This small molecule binds to this protein.
Small molecule (SMILES): O=C(O)Cc1cs/c(=N\C(=O)[C@@H]2CCN(S(=O)(=O)c3ccccc3)C2)n1O

Binding-site contacts:
Ligand atom N05 contacts residue ZN1 of chain 2.K at 2.7 Å.
Ligand atom C17 contacts residue GLN203 of chain 2.A at 3.5 Å.
Ligand atom C25 contacts residue GOL1 of chain 2.G at 3.0 Å.
Ligand atom N10 contacts residue GOL1 of chain 2.G at 3.5 Å (h-bond).
Ligand atom C12 contacts residue GOL1 of chain 2.G at 3.5 Å.
Ligand atom C09 contacts residue ZN1 of chain 2.K at 3.0 Å.
Ligand atom O22 contacts residue ASP201 of chain 2.A at 3.3 Å.
Ligand atom N14 contacts residue ASP201 of chain 2.A at 3.6 Å (salt-bridge).
Ligand atom C11 contacts residue GOL1 of chain 2.G at 3.3 Å.
Ligand atom O01 contacts residue LEU188 of chain 2.A at 3.4 Å.
Ligand atom O01 contacts residue TYR145 of chain 2.A at 3.4 Å (h-bond).
Ligand atom O22 contacts residue GLN203 of chain 2.A at 3.5 Å (h-bond).
Ligand atom O01 contacts residue LYS214 of chain 2.A at 2.8 Å (salt-bridge).
Ligand atom N05 contacts residue HIS199 of chain 2.A at 3.6 Å (h-bond).
Ligand atom O26 contacts residue GOL1 of chain 2.G at 3.3 Å (h-bond).
Ligand atom C02 contacts residue ILE281 of chain 2.A at 3.6 Å (hydrophobic).
Ligand atom C02 contacts residue TYR145 of chain 2.A at 3.4 Å (hydrophobic).
Ligand atom C13 contacts residue ASP201 of chain 2.A at 3.2 Å.
Ligand atom O06 contacts residue ASP201 of chain 2.A at 3.5 Å (salt-bridge).
Ligand atom N10 contacts residue ZN1 of chain 2.K at 2.8 Å.
Ligand atom C18 contacts residue TRP296 of chain 2.A at 3.5 Å (hydrophobic).
Ligand atom C17 contacts residue TRP296 of chain 2.A at 3.7 Å (hydrophobic).
Ligand atom O06 contacts residue HIS279 of chain 2.A at 2.8 Å (h-bond).
Ligand atom O26 contacts residue LEU186 of chain 2.A at 3.6 Å.
Ligand atom C16 contacts residue GLN203 of chain 2.A at 3.7 Å.
Ligand atom O06 contacts residue ZN1 of chain 2.K at 1.8 Å.
Ligand atom O27 contacts residue THR196 of chain 2.A at 2.7 Å (h-bond).
Ligand atom O22 contacts residue GLU202 of chain 2.A at 3.6 Å.
Ligand atom C13 contacts residue TRP296 of chain 2.A at 3.6 Å (hydrophobic).
Ligand atom O06 contacts residue HIS199 of chain 2.A at 3.0 Å (h-bond).
Ligand atom O01 contacts residue ILE281 of chain 2.A at 3.3 Å.
Ligand atom O01 contacts residue PHE207 of chain 2.A at 3.4 Å.
Ligand atom C18 contacts residue THR183 of chain 2.A at 3.2 Å.
Ligand atom O27 contacts residue TYR145 of chain 2.A at 2.5 Å (h-bond).
Ligand atom C19 contacts residue THR183 of chain 2.A at 3.7 Å.
Ligand atom N10 contacts residue TRP296 of chain 2.A at 3.5 Å.
Ligand atom C07 contacts residue LEU188 of chain 2.A at 3.6 Å (hydrophobic).
Ligand atom C02 contacts residue THR196 of chain 2.A at 3.6 Å.
Ligand atom C03 contacts residue ILE281 of chain 2.A at 3.5 Å (hydrophobic).
Ligand atom C18 contacts residue GLN203 of chain 2.A at 3.6 Å.

Sequence of chain 2.A:
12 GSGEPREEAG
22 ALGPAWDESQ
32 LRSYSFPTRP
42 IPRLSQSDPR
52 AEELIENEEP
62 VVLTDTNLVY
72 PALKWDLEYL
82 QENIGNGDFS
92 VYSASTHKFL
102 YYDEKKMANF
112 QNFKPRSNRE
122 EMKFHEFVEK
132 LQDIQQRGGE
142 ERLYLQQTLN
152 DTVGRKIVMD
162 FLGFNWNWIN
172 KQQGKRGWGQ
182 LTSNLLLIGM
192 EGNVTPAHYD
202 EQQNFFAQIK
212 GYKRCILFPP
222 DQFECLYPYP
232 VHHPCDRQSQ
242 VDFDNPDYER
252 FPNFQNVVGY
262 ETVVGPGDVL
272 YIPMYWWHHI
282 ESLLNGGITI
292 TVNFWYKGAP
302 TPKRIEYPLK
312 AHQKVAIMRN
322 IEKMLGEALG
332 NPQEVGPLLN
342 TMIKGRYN